Binding-site contacts:
Ligand atom O3' contacts residue ARG130 of chain 1.A at 3.2 Å (salt-bridge).
Ligand atom O1P contacts residue SER138 of chain 1.A at 3.0 Å (h-bond).
Ligand atom O2P contacts residue GLY259 of chain 1.A at 2.8 Å (h-bond).
Ligand atom N3 contacts residue TYR193 of chain 1.A at 2.9 Å (h-bond).
Ligand atom O6P contacts residue SER49 of chain 1.A at 2.6 Å (h-bond).
Ligand atom C5 contacts residue TRP53 of chain 1.A at 3.8 Å (hydrophobic).
Ligand atom C2 contacts residue TYR193 of chain 1.A at 3.6 Å (hydrophobic).
Ligand atom O4P contacts residue EST1 of chain 1.D at 2.6 Å (h-bond).
Ligand atom O3P contacts residue SER138 of chain 1.A at 3.7 Å.
Ligand atom O1P contacts residue ARG257 of chain 1.A at 3.1 Å (salt-bridge).
Ligand atom N1 contacts residue TRP53 of chain 1.A at 3.3 Å.
Ligand atom O2P contacts residue LYS258 of chain 1.A at 2.9 Å (salt-bridge).
Ligand atom O6P contacts residue THR51 of chain 1.A at 2.9 Å (h-bond).
Ligand atom O3' contacts residue SER138 of chain 1.A at 3.5 Å (h-bond).
Ligand atom O3P contacts residue ARG130 of chain 1.A at 2.9 Å (salt-bridge).
Ligand atom O2P contacts residue ARG257 of chain 1.A at 3.6 Å (salt-bridge).
Ligand atom O6P contacts residue GLY50 of chain 1.A at 2.9 Å (h-bond).
Ligand atom O5P contacts residue THR52 of chain 1.A at 2.7 Å (h-bond).
Ligand atom N6 contacts residue PHE229 of chain 1.A at 3.7 Å.
Ligand atom C2 contacts residue TRP53 of chain 1.A at 3.5 Å (hydrophobic).
Ligand atom N6 contacts residue TRP53 of chain 1.A at 3.0 Å.
Ligand atom N6 contacts residue MET232 of chain 1.A at 3.1 Å (h-bond).
Ligand atom O4P contacts residue PHE255 of chain 1.A at 3.5 Å.
Ligand atom O3P contacts residue ARG257 of chain 1.A at 3.0 Å (salt-bridge).
Ligand atom C8 contacts residue MET256 of chain 1.A at 3.3 Å (hydrophobic).
Ligand atom O4P contacts residue LYS48 of chain 1.A at 2.8 Å (salt-bridge).
Ligand atom P1 contacts residue SER138 of chain 1.A at 3.7 Å.
Ligand atom O2' contacts residue PHE255 of chain 1.A at 3.4 Å (h-bond).
Ligand atom N3 contacts residue GLY259 of chain 1.A at 3.5 Å.
Ligand atom O2' contacts residue ARG257 of chain 1.A at 3.0 Å (salt-bridge).
Ligand atom O2' contacts residue PHE229 of chain 1.A at 3.6 Å.
Ligand atom O5P contacts residue THR51 of chain 1.A at 3.4 Å (h-bond).
Ligand atom O6P contacts residue LYS48 of chain 1.A at 2.9 Å.
Ligand atom N7 contacts residue MET256 of chain 1.A at 3.4 Å (h-bond).
Ligand atom O5' contacts residue LYS48 of chain 1.A at 3.3 Å (salt-bridge).
Ligand atom O2' contacts residue MET256 of chain 1.A at 3.3 Å.
Ligand atom N6 contacts residue THR227 of chain 1.A at 2.9 Å (h-bond).
Ligand atom P2 contacts residue LYS48 of chain 1.A at 3.6 Å.
Ligand atom O5P contacts residue PHE255 of chain 1.A at 3.6 Å.
Ligand atom C6 contacts residue TRP53 of chain 1.A at 3.4 Å (hydrophobic).

The small molecule below binds the protein below.
Small molecule (SMILES): Nc1ncnc2c1ncn2[C@@H]1O[C@H](COP(=O)(O)O)[C@@H](OP(=O)(O)O)[C@H]1O

Sequence of chain 1.A:
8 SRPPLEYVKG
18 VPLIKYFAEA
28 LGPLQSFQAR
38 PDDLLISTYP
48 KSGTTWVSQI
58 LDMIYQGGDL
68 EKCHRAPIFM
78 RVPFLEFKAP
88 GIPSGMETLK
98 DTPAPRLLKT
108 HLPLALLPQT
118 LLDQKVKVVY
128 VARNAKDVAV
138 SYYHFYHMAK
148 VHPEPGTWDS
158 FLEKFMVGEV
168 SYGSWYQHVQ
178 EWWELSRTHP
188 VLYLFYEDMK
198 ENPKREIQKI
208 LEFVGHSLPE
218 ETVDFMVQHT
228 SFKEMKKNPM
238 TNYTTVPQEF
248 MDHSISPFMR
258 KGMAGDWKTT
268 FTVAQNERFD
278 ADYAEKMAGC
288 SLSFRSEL